Binding-site contacts:
Ligand atom C5 contacts residue ASN58 of chain 1.E at 3.9 Å.
Ligand atom O7 contacts residue GLY16 of chain 1.F at 4.1 Å.
Ligand atom C3 contacts residue ASN58 of chain 1.E at 3.9 Å.
Ligand atom C8 contacts residue GLY16 of chain 1.F at 4.4 Å.
Ligand atom C4 contacts residue ASN58 of chain 1.E at 4.4 Å.
Ligand atom O5 contacts residue ASN58 of chain 1.E at 2.5 Å (h-bond).
Ligand atom O7 contacts residue ASN58 of chain 1.E at 4.1 Å.
Ligand atom C1 contacts residue ASN58 of chain 1.E at 1.5 Å.
Ligand atom O7 contacts residue SER17 of chain 1.F at 3.2 Å.
Ligand atom C8 contacts residue GLU57 of chain 1.E at 3.5 Å.
Ligand atom C8 contacts residue GLY13 of chain 1.F at 4.4 Å.
Ligand atom C7 contacts residue SER17 of chain 1.F at 4.1 Å.
Ligand atom C8 contacts residue SER17 of chain 1.F at 4.1 Å.
Ligand atom C7 contacts residue ASN58 of chain 1.E at 3.7 Å.
Ligand atom N2 contacts residue ASN58 of chain 1.E at 2.8 Å (h-bond).
Ligand atom C7 contacts residue GLY16 of chain 1.F at 4.3 Å.
Ligand atom C2 contacts residue ASN58 of chain 1.E at 2.5 Å.
Ligand atom N2 contacts residue GLU57 of chain 1.E at 4.2 Å.

This small molecule binds to this protein.
Small molecule (SMILES): CC(=O)N[C@@H]1[C@@H](O)[C@H](O)[C@@H](CO)O[C@H]1O

Sequence of chain 1.F:
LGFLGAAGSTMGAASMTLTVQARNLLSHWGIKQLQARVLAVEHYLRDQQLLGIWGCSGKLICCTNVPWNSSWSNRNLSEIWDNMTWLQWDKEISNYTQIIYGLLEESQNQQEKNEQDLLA

Sequence of chain 1.E:
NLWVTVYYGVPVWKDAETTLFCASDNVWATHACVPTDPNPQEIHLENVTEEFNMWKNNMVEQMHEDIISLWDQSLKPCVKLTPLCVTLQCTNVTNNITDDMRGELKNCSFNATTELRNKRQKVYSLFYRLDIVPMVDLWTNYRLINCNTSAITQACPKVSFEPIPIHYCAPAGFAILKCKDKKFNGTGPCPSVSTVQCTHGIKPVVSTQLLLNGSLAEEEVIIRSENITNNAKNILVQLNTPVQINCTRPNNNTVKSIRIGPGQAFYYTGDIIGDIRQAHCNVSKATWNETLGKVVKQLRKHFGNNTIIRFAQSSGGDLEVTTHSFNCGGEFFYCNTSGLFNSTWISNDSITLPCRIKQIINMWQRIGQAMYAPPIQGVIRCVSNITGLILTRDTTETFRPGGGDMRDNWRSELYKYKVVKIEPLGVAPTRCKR